Sequence of chain 1.Q:
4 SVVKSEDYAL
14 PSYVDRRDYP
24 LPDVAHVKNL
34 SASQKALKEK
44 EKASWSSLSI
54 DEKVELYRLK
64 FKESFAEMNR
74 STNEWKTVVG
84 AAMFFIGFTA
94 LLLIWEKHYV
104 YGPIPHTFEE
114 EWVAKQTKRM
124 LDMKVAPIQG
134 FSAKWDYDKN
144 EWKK

Sequence of chain 1.N:
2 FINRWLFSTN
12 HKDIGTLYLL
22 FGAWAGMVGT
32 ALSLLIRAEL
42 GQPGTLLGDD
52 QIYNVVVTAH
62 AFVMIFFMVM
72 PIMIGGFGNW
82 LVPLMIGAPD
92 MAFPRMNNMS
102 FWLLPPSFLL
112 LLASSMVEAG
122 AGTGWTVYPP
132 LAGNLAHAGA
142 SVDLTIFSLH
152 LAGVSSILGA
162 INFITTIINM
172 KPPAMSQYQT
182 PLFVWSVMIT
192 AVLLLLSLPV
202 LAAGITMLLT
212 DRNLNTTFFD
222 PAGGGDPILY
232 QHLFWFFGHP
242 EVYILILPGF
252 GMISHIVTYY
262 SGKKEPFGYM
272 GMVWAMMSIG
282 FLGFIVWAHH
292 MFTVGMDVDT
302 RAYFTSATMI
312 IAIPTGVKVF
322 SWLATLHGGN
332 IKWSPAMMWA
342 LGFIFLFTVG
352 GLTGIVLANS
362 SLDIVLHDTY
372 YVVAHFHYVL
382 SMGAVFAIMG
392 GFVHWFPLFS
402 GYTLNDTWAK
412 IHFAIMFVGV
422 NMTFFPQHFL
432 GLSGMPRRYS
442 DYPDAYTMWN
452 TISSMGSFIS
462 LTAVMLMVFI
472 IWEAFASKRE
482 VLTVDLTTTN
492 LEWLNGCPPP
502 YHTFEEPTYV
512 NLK

Binding-site contacts:
Ligand atom C25 contacts residue TRP98 of chain 1.Q at 3.9 Å (hydrophobic).
Ligand atom C1 contacts residue TRP32 of chain 1.Z at 3.5 Å (hydrophobic).
Ligand atom C25 contacts residue LEU95 of chain 1.Q at 3.9 Å (hydrophobic).
Ligand atom C22 contacts residue TRP98 of chain 1.Q at 3.4 Å (hydrophobic).
Ligand atom C34 contacts residue LEU27 of chain 1.Z at 4.0 Å (hydrophobic).
Ligand atom C4 contacts residue TRP98 of chain 1.Q at 4.0 Å (hydrophobic).
Ligand atom C6 contacts residue TRP98 of chain 1.Q at 3.9 Å (hydrophobic).
Ligand atom C28 contacts residue LEU27 of chain 1.Z at 3.8 Å (hydrophobic).
Ligand atom O3 contacts residue TYR35 of chain 1.Z at 4.0 Å.
Ligand atom O16 contacts residue LEU27 of chain 1.Z at 4.0 Å.
Ligand atom C28 contacts residue TRP98 of chain 1.Q at 3.9 Å (hydrophobic).
Ligand atom C10 contacts residue TYR35 of chain 1.Z at 4.0 Å (hydrophobic).
Ligand atom C57 contacts residue TRP98 of chain 1.Q at 3.6 Å (hydrophobic).
Ligand atom O49 contacts residue LEU28 of chain 1.Z at 3.3 Å (h-bond).
Ligand atom O16 contacts residue LEU28 of chain 1.Z at 3.8 Å.
Ligand atom O3 contacts residue HIS36 of chain 1.Z at 3.3 Å.
Ligand atom C31 contacts residue TRP98 of chain 1.Q at 3.7 Å (hydrophobic).
Ligand atom C18 contacts residue LEU28 of chain 1.Z at 3.6 Å (hydrophobic).
Ligand atom C37 contacts residue ALA30 of chain 1.Z at 3.9 Å (hydrophobic).
Ligand atom C40 contacts residue LEU462 of chain 1.N at 4.0 Å (hydrophobic).
Ligand atom C28 contacts residue GLY31 of chain 1.Z at 4.0 Å.
Ligand atom C37 contacts residue LEU34 of chain 1.Z at 3.8 Å (hydrophobic).
Ligand atom O55 contacts residue TRP32 of chain 1.Z at 3.3 Å.
Ligand atom C43 contacts residue PHE37 of chain 1.Y at 4.0 Å (hydrophobic).
Ligand atom C19 contacts residue LEU27 of chain 1.Z at 3.6 Å (hydrophobic).
Ligand atom O6 contacts residue TYR35 of chain 1.Z at 3.3 Å (h-bond).
Ligand atom O61 contacts residue TRP98 of chain 1.Q at 3.0 Å (h-bond).
Ligand atom C43 contacts residue LEU35 of chain 1.N at 4.0 Å (hydrophobic).
Ligand atom C43 contacts residue LEU34 of chain 1.Z at 4.0 Å (hydrophobic).
Ligand atom C1 contacts residue GLY31 of chain 1.Z at 3.7 Å.
Ligand atom C43 contacts residue PHE459 of chain 1.N at 3.9 Å (hydrophobic).
Ligand atom O1 contacts residue TYR35 of chain 1.Z at 3.1 Å.
Ligand atom O49 contacts residue TRP32 of chain 1.Z at 3.8 Å.
Ligand atom C1 contacts residue LEU28 of chain 1.Z at 3.9 Å (hydrophobic).
Ligand atom C2 contacts residue TRP32 of chain 1.Z at 4.0 Å (hydrophobic).
Ligand atom O16 contacts residue TRP98 of chain 1.Q at 3.9 Å.
Ligand atom C9 contacts residue TYR35 of chain 1.Z at 4.0 Å (hydrophobic).
Ligand atom O61 contacts residue TYR102 of chain 1.Q at 3.7 Å.
Ligand atom O5 contacts residue TRP98 of chain 1.Q at 3.3 Å.
Ligand atom O16 contacts residue GLY31 of chain 1.Z at 3.6 Å.

Sequence of chain 1.Z:
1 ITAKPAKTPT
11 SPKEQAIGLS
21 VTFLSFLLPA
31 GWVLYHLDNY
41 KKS

Sequence of chain 1.Y:
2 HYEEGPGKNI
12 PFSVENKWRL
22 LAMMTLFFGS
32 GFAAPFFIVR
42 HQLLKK

A small-molecule ligand and the protein it binds are described below.
Small molecule (SMILES): CCCCCCCCCCO[C@@H]1O[C@H](CO)[C@@H](O[C@H]2O[C@H](CO)[C@@H](O)[C@H](O)[C@H]2O)[C@H](O)[C@H]1O